Sequence of chain 5.A:
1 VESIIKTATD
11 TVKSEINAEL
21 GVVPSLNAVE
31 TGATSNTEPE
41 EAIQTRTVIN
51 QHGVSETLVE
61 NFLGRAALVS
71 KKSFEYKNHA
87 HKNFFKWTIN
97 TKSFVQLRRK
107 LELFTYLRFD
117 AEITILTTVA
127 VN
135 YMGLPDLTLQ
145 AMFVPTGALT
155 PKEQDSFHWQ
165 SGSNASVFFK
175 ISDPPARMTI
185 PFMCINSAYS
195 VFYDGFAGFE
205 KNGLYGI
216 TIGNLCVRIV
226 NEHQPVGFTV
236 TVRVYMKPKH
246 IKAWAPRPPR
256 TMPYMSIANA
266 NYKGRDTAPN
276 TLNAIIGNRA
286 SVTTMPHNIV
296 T

Sequence of chain 1.C:
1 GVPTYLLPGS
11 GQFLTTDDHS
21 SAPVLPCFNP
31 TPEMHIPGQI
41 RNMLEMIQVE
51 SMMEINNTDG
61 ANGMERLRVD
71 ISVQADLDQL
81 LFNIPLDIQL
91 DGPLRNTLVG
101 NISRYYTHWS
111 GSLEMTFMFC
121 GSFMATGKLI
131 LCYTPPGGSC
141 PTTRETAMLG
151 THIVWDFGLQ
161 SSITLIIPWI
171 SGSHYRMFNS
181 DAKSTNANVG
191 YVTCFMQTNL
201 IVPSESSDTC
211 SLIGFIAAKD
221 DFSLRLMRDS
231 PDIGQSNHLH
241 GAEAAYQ

Binding-site contacts:
Ligand atom F3 contacts residue ALA169 of chain 5.A at 3.7 Å.
Ligand atom N3A contacts residue ILE184 of chain 5.A at 3.9 Å.
Ligand atom C2A contacts residue LEU220 of chain 5.A at 3.8 Å (hydrophobic).
Ligand atom C5B contacts residue ILE119 of chain 5.A at 3.9 Å (hydrophobic).
Ligand atom C2B contacts residue ILE95 of chain 5.A at 3.8 Å (hydrophobic).
Ligand atom O1 contacts residue PHE115 of chain 5.A at 3.4 Å.
Ligand atom C2B contacts residue ILE184 of chain 5.A at 3.8 Å (hydrophobic).
Ligand atom C3A contacts residue LEU220 of chain 5.A at 4.0 Å (hydrophobic).
Ligand atom N3A contacts residue PHE147 of chain 5.A at 3.9 Å.
Ligand atom F1 contacts residue VAL171 of chain 5.A at 3.8 Å.
Ligand atom N1A contacts residue ILE119 of chain 5.A at 3.8 Å.
Ligand atom O1B contacts residue ILE119 of chain 5.A at 3.9 Å.
Ligand atom CM2 contacts residue ILE95 of chain 5.A at 4.0 Å (hydrophobic).
Ligand atom F3 contacts residue VAL24 of chain 5.C at 3.3 Å.
Ligand atom CM2 contacts residue ILE184 of chain 5.A at 3.8 Å (hydrophobic).
Ligand atom F1 contacts residue MET182 of chain 5.A at 3.2 Å.
Ligand atom C6B contacts residue ILE95 of chain 5.A at 4.0 Å (hydrophobic).
Ligand atom C1B contacts residue ILE95 of chain 5.A at 3.6 Å (hydrophobic).
Ligand atom CM6 contacts residue ILE95 of chain 5.A at 3.9 Å (hydrophobic).
Ligand atom N1A contacts residue LEU220 of chain 5.A at 3.3 Å.
Ligand atom C5 contacts residue TYR193 of chain 5.A at 4.0 Å (hydrophobic).
Ligand atom F2 contacts residue PHE147 of chain 5.A at 3.8 Å.
Ligand atom CM6 contacts residue ILE119 of chain 5.A at 4.0 Å (hydrophobic).
Ligand atom F3 contacts residue PHE147 of chain 5.A at 3.5 Å.
Ligand atom F2 contacts residue ALA145 of chain 5.A at 2.8 Å.
Ligand atom CM2 contacts residue PHE147 of chain 5.A at 3.8 Å (hydrophobic).
Ligand atom C1C contacts residue TYR193 of chain 5.A at 3.9 Å (hydrophobic).
Ligand atom C6B contacts residue ILE119 of chain 5.A at 3.8 Å (hydrophobic).
Ligand atom F2 contacts residue VAL171 of chain 5.A at 3.9 Å.
Ligand atom N2 contacts residue THR97 of chain 5.A at 3.8 Å.
Ligand atom O1A contacts residue ILE121 of chain 5.A at 3.8 Å.
Ligand atom O1A contacts residue LEU220 of chain 5.A at 3.4 Å.
Ligand atom CM6 contacts residue TRP93 of chain 5.A at 3.7 Å (hydrophobic).
Ligand atom C4 contacts residue TYR193 of chain 5.A at 3.9 Å (hydrophobic).
Ligand atom C4 contacts residue ILE217 of chain 5.A at 4.0 Å (hydrophobic).
Ligand atom C3B contacts residue ILE184 of chain 5.A at 3.5 Å (hydrophobic).
Ligand atom O1 contacts residue THR97 of chain 5.A at 3.8 Å.
Ligand atom N2 contacts residue PHE115 of chain 5.A at 3.7 Å.
Ligand atom CM2 contacts residue ILE217 of chain 5.A at 3.4 Å (hydrophobic).
Ligand atom F2 contacts residue ALA169 of chain 5.A at 3.6 Å.

Sequence of chain 5.C:
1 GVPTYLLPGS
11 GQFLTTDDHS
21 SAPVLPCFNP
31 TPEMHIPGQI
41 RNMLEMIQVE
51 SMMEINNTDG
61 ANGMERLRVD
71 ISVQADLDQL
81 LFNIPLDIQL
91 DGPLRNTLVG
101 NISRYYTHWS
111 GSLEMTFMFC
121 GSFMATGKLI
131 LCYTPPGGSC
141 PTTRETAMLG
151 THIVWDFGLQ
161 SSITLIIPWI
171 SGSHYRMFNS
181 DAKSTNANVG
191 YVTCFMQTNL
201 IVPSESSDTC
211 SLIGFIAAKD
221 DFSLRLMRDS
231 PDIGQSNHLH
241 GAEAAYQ

The small molecule below binds the protein below.
Small molecule (SMILES): Cc1cc(CCCOc2c(C)cc(-c3noc(C(F)(F)F)n3)cc2C)on1